Binding-site contacts:
Ligand atom C27 contacts residue GLU165 of chain 1.C at 3.7 Å.
Ligand atom C21 contacts residue HIS163 of chain 1.C at 4.0 Å.
Ligand atom C21 contacts residue HIS41 of chain 1.C at 4.0 Å.
Ligand atom C15 contacts residue LEU164 of chain 1.C at 4.0 Å (hydrophobic).
Ligand atom C14 contacts residue HIS41 of chain 1.C at 3.2 Å.
Ligand atom O30 contacts residue HIS171 of chain 1.C at 3.3 Å.
Ligand atom C5 contacts residue GLU165 of chain 1.C at 3.7 Å.
Ligand atom C15 contacts residue GLN187 of chain 1.C at 4.0 Å.
Ligand atom C24 contacts residue ILE140 of chain 1.C at 3.9 Å (hydrophobic).
Ligand atom N19 contacts residue HIS41 of chain 1.C at 3.9 Å.
Ligand atom N28 contacts residue ILE140 of chain 1.C at 4.0 Å.
Ligand atom C24 contacts residue CYS144 of chain 1.C at 3.5 Å (hydrophobic).
Ligand atom O30 contacts residue HIS162 of chain 1.C at 2.8 Å (h-bond).
Ligand atom C13 contacts residue THR47 of chain 1.C at 4.1 Å.
Ligand atom N28 contacts residue GLU165 of chain 1.C at 2.8 Å (salt-bridge).
Ligand atom O30 contacts residue PHE139 of chain 1.C at 3.6 Å.
Ligand atom C26 contacts residue ALA141 of chain 1.C at 3.8 Å (hydrophobic).
Ligand atom C16 contacts residue HIS41 of chain 1.C at 3.5 Å.
Ligand atom C12 contacts residue HIS163 of chain 1.C at 4.0 Å.
Ligand atom O22 contacts residue CYS144 of chain 1.C at 2.8 Å (h-bond).
Ligand atom C29 contacts residue GLU165 of chain 1.C at 3.4 Å.
Ligand atom C20 contacts residue CYS144 of chain 1.C at 3.0 Å (hydrophobic).
Ligand atom C16 contacts residue THR47 of chain 1.C at 3.8 Å.
Ligand atom O8 contacts residue GLU165 of chain 1.C at 3.9 Å.
Ligand atom O10 contacts residue GLU165 of chain 1.C at 3.3 Å (salt-bridge).
Ligand atom C24 contacts residue HIS162 of chain 1.C at 3.8 Å.
Ligand atom O22 contacts residue GLY142 of chain 1.C at 3.7 Å.
Ligand atom C16 contacts residue ILE51 of chain 1.C at 3.8 Å (hydrophobic).
Ligand atom O10 contacts residue LEU164 of chain 1.C at 3.5 Å.
Ligand atom C29 contacts residue HIS162 of chain 1.C at 3.7 Å.
Ligand atom C13 contacts residue HIS41 of chain 1.C at 3.5 Å.
Ligand atom N19 contacts residue CYS144 of chain 1.C at 3.2 Å (h-bond).
Ligand atom C26 contacts residue ILE140 of chain 1.C at 3.7 Å (hydrophobic).
Ligand atom C9 contacts residue LEU164 of chain 1.C at 4.1 Å (hydrophobic).
Ligand atom C21 contacts residue CYS144 of chain 1.C at 1.8 Å (hydrophobic).
Ligand atom N19 contacts residue HIS163 of chain 1.C at 3.2 Å (h-bond).
Ligand atom O30 contacts residue LEU164 of chain 1.C at 3.7 Å.
Ligand atom N28 contacts residue PHE139 of chain 1.C at 3.6 Å (h-bond).
Ligand atom C27 contacts residue ILE140 of chain 1.C at 4.0 Å (hydrophobic).
Ligand atom O30 contacts residue GLU165 of chain 1.C at 3.3 Å.

The protein below binds the small molecule below.
Small molecule (SMILES): CC(C)C[C@H](NC(=O)OCc1ccccc1)C(=O)N[C@@H](C[C@@H]1CCNC1=O)[C@@H](O)S(=O)(=O)O

Sequence of chain 1.C:
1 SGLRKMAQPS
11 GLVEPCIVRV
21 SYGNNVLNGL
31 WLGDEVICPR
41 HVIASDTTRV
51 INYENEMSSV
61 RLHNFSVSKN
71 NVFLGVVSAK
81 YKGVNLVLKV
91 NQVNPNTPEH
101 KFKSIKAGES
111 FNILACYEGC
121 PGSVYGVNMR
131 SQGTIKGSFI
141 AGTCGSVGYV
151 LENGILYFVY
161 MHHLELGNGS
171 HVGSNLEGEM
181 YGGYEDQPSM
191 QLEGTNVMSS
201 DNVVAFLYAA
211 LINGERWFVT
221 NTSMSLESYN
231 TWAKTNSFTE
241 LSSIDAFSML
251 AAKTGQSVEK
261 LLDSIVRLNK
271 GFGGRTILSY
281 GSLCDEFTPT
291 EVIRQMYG